Binding-site contacts:
Ligand atom CB contacts residue ASP147 of chain 1.E at 3.2 Å.
Ligand atom N contacts residue ASP147 of chain 1.E at 3.2 Å (salt-bridge).
Ligand atom C contacts residue GLY145 of chain 1.E at 3.9 Å.
Ligand atom NH2 contacts residue ASP146 of chain 1.E at 3.7 Å.
Ligand atom OXT contacts residue ASP146 of chain 1.E at 3.6 Å (salt-bridge).
Ligand atom OXT contacts residue GLY145 of chain 1.E at 3.4 Å.
Ligand atom N contacts residue THR142 of chain 1.F at 2.9 Å (h-bond).
Ligand atom C contacts residue ASP146 of chain 1.E at 3.5 Å.
Ligand atom C contacts residue ASP147 of chain 1.E at 3.8 Å.
Ligand atom O contacts residue GLY145 of chain 1.E at 3.5 Å.
Ligand atom CG contacts residue ASP132 of chain 1.F at 3.1 Å.
Ligand atom C contacts residue ILE143 of chain 1.F at 4.0 Å (hydrophobic).
Ligand atom CG contacts residue ASP147 of chain 1.E at 3.9 Å.
Ligand atom NH1 contacts residue HIS125 of chain 1.F at 3.9 Å.
Ligand atom CB contacts residue ASP132 of chain 1.F at 3.8 Å.
Ligand atom O contacts residue ASP147 of chain 1.E at 3.1 Å (salt-bridge).
Ligand atom CA contacts residue ASP147 of chain 1.E at 3.5 Å.
Ligand atom CA contacts residue ASP132 of chain 1.F at 3.7 Å.
Ligand atom C contacts residue THR142 of chain 1.F at 3.9 Å.
Ligand atom CZ contacts residue ASP146 of chain 1.E at 3.6 Å.
Ligand atom NH2 contacts residue PRO121 of chain 1.A at 3.5 Å.
Ligand atom OXT contacts residue ALA144 of chain 1.F at 2.9 Å (h-bond).
Ligand atom O contacts residue THR142 of chain 1.F at 4.0 Å.
Ligand atom NH1 contacts residue GLY122 of chain 1.A at 3.6 Å.
Ligand atom N contacts residue ASP132 of chain 1.F at 2.8 Å (salt-bridge).
Ligand atom CD contacts residue ASP147 of chain 1.E at 4.0 Å.
Ligand atom O contacts residue THR148 of chain 1.E at 3.4 Å (h-bond).
Ligand atom NH1 contacts residue ASP146 of chain 1.A at 2.5 Å (salt-bridge).
Ligand atom N contacts residue THR148 of chain 1.E at 3.6 Å (h-bond).
Ligand atom NE contacts residue SER129 of chain 1.F at 4.0 Å.
Ligand atom C contacts residue ALA144 of chain 1.F at 3.9 Å (hydrophobic).
Ligand atom NH1 contacts residue ASP146 of chain 1.E at 3.6 Å.
Ligand atom OXT contacts residue HIS125 of chain 1.F at 3.5 Å.
Ligand atom O contacts residue ASP146 of chain 1.E at 2.8 Å (salt-bridge).
Ligand atom CG contacts residue SER129 of chain 1.F at 3.6 Å.
Ligand atom NH2 contacts residue ASP146 of chain 1.A at 3.6 Å.
Ligand atom CA contacts residue THR142 of chain 1.F at 3.9 Å.
Ligand atom OXT contacts residue ILE143 of chain 1.F at 3.6 Å.
Ligand atom CZ contacts residue ASP146 of chain 1.A at 3.7 Å.
Ligand atom CD contacts residue SER129 of chain 1.F at 3.3 Å.

Sequence of chain 1.F:
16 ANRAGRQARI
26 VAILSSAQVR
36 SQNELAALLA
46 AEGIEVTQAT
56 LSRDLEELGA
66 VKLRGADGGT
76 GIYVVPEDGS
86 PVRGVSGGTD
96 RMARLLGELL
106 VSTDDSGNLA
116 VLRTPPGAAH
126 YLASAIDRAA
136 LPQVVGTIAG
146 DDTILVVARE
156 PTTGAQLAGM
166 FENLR

The protein below binds the small molecule below.
Small molecule (SMILES): NC(=[NH2+])NCCC[C@H](N)C(=O)O

Sequence of chain 1.E:
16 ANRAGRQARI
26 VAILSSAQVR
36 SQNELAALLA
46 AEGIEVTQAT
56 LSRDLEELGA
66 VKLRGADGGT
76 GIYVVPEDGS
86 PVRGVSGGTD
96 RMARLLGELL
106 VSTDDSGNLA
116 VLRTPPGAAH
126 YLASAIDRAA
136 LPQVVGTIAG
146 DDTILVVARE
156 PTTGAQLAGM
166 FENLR

Sequence of chain 1.A:
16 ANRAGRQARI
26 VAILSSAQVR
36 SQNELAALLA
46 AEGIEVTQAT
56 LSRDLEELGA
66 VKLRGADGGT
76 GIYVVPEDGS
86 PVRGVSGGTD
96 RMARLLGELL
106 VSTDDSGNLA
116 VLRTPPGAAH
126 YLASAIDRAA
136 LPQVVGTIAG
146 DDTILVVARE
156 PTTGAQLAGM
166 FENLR